A small-molecule ligand and the protein it binds are described below.
Small molecule (SMILES): CCC(=O)N1CCN(c2ncnc3cc(-c4ccccc4F)c(Cl)cc23)CC1

Sequence of chain 1.A:
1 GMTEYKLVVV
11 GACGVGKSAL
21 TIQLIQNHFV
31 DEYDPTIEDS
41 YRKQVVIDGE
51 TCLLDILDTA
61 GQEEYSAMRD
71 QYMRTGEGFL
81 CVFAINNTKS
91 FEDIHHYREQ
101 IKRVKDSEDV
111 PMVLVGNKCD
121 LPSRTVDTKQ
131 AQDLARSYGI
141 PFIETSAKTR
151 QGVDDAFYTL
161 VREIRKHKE

Binding-site contacts:
Ligand atom C23 contacts residue TYR97 of chain 1.A at 3.6 Å (hydrophobic).
Ligand atom C25 contacts residue GLY11 of chain 1.A at 3.4 Å.
Ligand atom N03 contacts residue GLY61 of chain 1.A at 3.7 Å.
Ligand atom CL24 contacts residue MET73 of chain 1.A at 3.7 Å.
Ligand atom C05 contacts residue ALA60 of chain 1.A at 3.6 Å (hydrophobic).
Ligand atom C09 contacts residue HIS96 of chain 1.A at 3.7 Å.
Ligand atom N03 contacts residue CYS13 of chain 1.A at 3.5 Å (h-bond).
Ligand atom C17 contacts residue MET73 of chain 1.A at 3.8 Å (hydrophobic).
Ligand atom C17 contacts residue GLN100 of chain 1.A at 3.8 Å.
Ligand atom F20 contacts residue VAL10 of chain 1.A at 3.2 Å.
Ligand atom C11 contacts residue TYR97 of chain 1.A at 3.6 Å (hydrophobic).
Ligand atom C17 contacts residue VAL104 of chain 1.A at 3.5 Å (hydrophobic).
Ligand atom O01 contacts residue CYS13 of chain 1.A at 3.7 Å.
Ligand atom C02 contacts residue ALA60 of chain 1.A at 3.8 Å (hydrophobic).
Ligand atom C04 contacts residue CYS13 of chain 1.A at 3.7 Å (hydrophobic).
Ligand atom F20 contacts residue TYR97 of chain 1.A at 3.3 Å.
Ligand atom C07 contacts residue TYR97 of chain 1.A at 3.4 Å (hydrophobic).
Ligand atom N06 contacts residue TYR97 of chain 1.A at 3.6 Å.
Ligand atom CL24 contacts residue ARG69 of chain 1.A at 3.7 Å.
Ligand atom N10 contacts residue HIS96 of chain 1.A at 3.0 Å (h-bond).
Ligand atom C02 contacts residue GLY61 of chain 1.A at 3.7 Å.
Ligand atom C12 contacts residue TYR97 of chain 1.A at 3.8 Å (hydrophobic).
Ligand atom C26 contacts residue GLY11 of chain 1.A at 3.6 Å.
Ligand atom CL24 contacts residue THR59 of chain 1.A at 3.6 Å.
Ligand atom C16 contacts residue GLN100 of chain 1.A at 3.8 Å.
Ligand atom N03 contacts residue ALA60 of chain 1.A at 3.6 Å.
Ligand atom C04 contacts residue GLY61 of chain 1.A at 3.7 Å.
Ligand atom C27 contacts residue GLY61 of chain 1.A at 3.7 Å.
Ligand atom C22 contacts residue TYR97 of chain 1.A at 3.8 Å (hydrophobic).
Ligand atom C28 contacts residue CYS13 of chain 1.A at 1.8 Å (hydrophobic).
Ligand atom C28 contacts residue PRO35 of chain 1.A at 3.8 Å (hydrophobic).
Ligand atom C27 contacts residue CYS13 of chain 1.A at 2.5 Å (hydrophobic).
Ligand atom O01 contacts residue GDP1 of chain 1.G at 3.7 Å.
Ligand atom C02 contacts residue CYS13 of chain 1.A at 3.0 Å (hydrophobic).
Ligand atom C26 contacts residue ALA60 of chain 1.A at 3.8 Å (hydrophobic).
Ligand atom N08 contacts residue TYR97 of chain 1.A at 3.5 Å (h-bond).
Ligand atom C25 contacts residue TYR97 of chain 1.A at 3.0 Å (hydrophobic).
Ligand atom O01 contacts residue LYS17 of chain 1.A at 2.9 Å (salt-bridge).
Ligand atom C27 contacts residue PRO35 of chain 1.A at 3.5 Å (hydrophobic).
Ligand atom C16 contacts residue VAL104 of chain 1.A at 3.6 Å (hydrophobic).